Sequence of chain 1.S:
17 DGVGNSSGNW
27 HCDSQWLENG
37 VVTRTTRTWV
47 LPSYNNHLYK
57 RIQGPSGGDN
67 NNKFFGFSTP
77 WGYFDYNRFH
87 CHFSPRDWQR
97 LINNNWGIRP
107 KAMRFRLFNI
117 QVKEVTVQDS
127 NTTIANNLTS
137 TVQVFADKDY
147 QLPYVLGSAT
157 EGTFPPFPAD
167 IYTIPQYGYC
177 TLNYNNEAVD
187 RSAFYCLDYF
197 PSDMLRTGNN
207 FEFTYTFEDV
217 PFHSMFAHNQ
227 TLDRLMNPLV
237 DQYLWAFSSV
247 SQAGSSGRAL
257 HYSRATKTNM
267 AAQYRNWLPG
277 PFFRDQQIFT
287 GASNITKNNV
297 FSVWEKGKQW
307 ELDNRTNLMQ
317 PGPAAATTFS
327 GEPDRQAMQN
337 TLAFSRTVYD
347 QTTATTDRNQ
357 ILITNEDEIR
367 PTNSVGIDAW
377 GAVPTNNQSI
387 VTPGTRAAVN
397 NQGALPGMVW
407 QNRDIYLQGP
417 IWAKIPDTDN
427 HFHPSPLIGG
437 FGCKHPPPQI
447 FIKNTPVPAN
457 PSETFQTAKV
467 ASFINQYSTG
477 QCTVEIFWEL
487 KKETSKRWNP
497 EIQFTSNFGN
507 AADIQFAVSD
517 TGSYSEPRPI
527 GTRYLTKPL

This small molecule binds to this protein.
Small molecule (SMILES): Nc1ncnc2c1ncn2[C@H]1C[C@H](O)[C@@H](COP(=O)(O)O)O1

Sequence of chain 1.U:
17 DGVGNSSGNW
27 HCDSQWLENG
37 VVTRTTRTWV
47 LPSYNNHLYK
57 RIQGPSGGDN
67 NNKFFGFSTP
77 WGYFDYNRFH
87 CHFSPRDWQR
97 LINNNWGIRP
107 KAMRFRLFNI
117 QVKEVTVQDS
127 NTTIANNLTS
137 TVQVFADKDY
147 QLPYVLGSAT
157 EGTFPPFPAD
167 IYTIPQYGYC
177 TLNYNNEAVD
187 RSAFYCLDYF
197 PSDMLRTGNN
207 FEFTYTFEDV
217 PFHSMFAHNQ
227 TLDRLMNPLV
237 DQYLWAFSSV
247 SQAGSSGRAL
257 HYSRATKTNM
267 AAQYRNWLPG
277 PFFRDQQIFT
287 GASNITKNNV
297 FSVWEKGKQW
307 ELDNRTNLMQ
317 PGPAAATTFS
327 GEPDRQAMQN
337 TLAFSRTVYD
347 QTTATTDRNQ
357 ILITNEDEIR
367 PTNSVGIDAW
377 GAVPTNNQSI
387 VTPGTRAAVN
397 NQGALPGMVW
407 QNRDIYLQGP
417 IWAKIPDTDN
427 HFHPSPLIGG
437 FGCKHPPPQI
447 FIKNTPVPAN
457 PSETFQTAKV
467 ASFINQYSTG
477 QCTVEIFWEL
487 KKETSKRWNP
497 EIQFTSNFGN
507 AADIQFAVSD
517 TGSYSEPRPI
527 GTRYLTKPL

Binding-site contacts:
Ligand atom N7 contacts residue ASN426 of chain 1.U at 3.5 Å (h-bond).
Ligand atom O2P contacts residue ASN426 of chain 1.U at 3.3 Å.
Ligand atom N3 contacts residue PRO217 of chain 1.S at 3.9 Å.
Ligand atom C4' contacts residue HIS429 of chain 1.S at 3.9 Å.
Ligand atom O2P contacts residue HIS427 of chain 1.U at 3.1 Å.
Ligand atom C5' contacts residue HIS429 of chain 1.S at 3.1 Å.
Ligand atom C6 contacts residue PRO430 of chain 1.S at 3.7 Å (hydrophobic).
Ligand atom N9 contacts residue PRO217 of chain 1.S at 4.2 Å.
Ligand atom C2 contacts residue PRO430 of chain 1.S at 3.8 Å (hydrophobic).
Ligand atom C2' contacts residue PRO430 of chain 1.S at 3.5 Å (hydrophobic).
Ligand atom N1 contacts residue GLY438 of chain 1.S at 3.7 Å.
Ligand atom N1 contacts residue PRO430 of chain 1.S at 3.5 Å (h-bond).
Ligand atom C2 contacts residue PRO217 of chain 1.S at 3.8 Å (hydrophobic).
Ligand atom C2' contacts residue HIS429 of chain 1.S at 3.7 Å.
Ligand atom N7 contacts residue ASN408 of chain 1.S at 3.5 Å (h-bond).
Ligand atom C6 contacts residue SER431 of chain 1.S at 3.8 Å.
Ligand atom N6 contacts residue GLY436 of chain 1.S at 3.8 Å.
Ligand atom C5 contacts residue PRO217 of chain 1.S at 3.8 Å (hydrophobic).
Ligand atom C5' contacts residue HIS427 of chain 1.U at 4.0 Å.
Ligand atom N6 contacts residue PRO432 of chain 1.S at 4.0 Å.
Ligand atom N6 contacts residue PRO430 of chain 1.S at 4.1 Å.
Ligand atom P contacts residue ASP425 of chain 1.U at 3.7 Å.
Ligand atom N6 contacts residue ASN408 of chain 1.S at 3.9 Å.
Ligand atom N6 contacts residue GLY438 of chain 1.S at 4.2 Å.
Ligand atom C5 contacts residue SER431 of chain 1.S at 4.0 Å.
Ligand atom O4' contacts residue HIS429 of chain 1.S at 4.0 Å.
Ligand atom N6 contacts residue SER431 of chain 1.S at 3.3 Å.
Ligand atom C6 contacts residue PRO217 of chain 1.S at 4.0 Å (hydrophobic).
Ligand atom N1 contacts residue PRO217 of chain 1.S at 4.1 Å.
Ligand atom O2P contacts residue ASP425 of chain 1.U at 3.2 Å (salt-bridge).
Ligand atom O5' contacts residue HIS429 of chain 1.S at 4.2 Å.
Ligand atom N3 contacts residue PRO430 of chain 1.S at 4.1 Å.
Ligand atom N9 contacts residue ASN426 of chain 1.U at 4.1 Å.
Ligand atom C2 contacts residue GLY438 of chain 1.S at 3.9 Å.
Ligand atom C3' contacts residue HIS429 of chain 1.S at 3.7 Å.
Ligand atom O4' contacts residue ASN426 of chain 1.U at 4.0 Å.
Ligand atom C4 contacts residue PRO217 of chain 1.S at 3.8 Å (hydrophobic).
Ligand atom C8 contacts residue ASP425 of chain 1.U at 4.1 Å.
Ligand atom C8 contacts residue ASN426 of chain 1.U at 3.0 Å.
Ligand atom N7 contacts residue SER431 of chain 1.S at 3.8 Å.